Binding-site contacts:
Ligand atom O6 contacts residue THR719 of chain 1.G at 4.1 Å.
Ligand atom C8 contacts residue GLN926 of chain 1.G at 4.0 Å.
Ligand atom C3 contacts residue ASN717 of chain 1.G at 3.9 Å.
Ligand atom O5 contacts residue ASN717 of chain 1.G at 2.4 Å (h-bond).
Ligand atom O7 contacts residue ASN925 of chain 1.G at 4.4 Å.
Ligand atom C5 contacts residue LEU922 of chain 1.G at 4.0 Å (hydrophobic).
Ligand atom C8 contacts residue ASN925 of chain 1.G at 3.9 Å.
Ligand atom C6 contacts residue GLN926 of chain 1.G at 4.1 Å.
Ligand atom C2 contacts residue ASN717 of chain 1.G at 2.5 Å.
Ligand atom O5 contacts residue GLN1071 of chain 1.G at 4.3 Å.
Ligand atom N2 contacts residue LEU922 of chain 1.G at 4.3 Å.
Ligand atom C4 contacts residue ASN717 of chain 1.G at 4.3 Å.
Ligand atom C7 contacts residue LEU922 of chain 1.G at 3.6 Å (hydrophobic).
Ligand atom C1 contacts residue ASN717 of chain 1.G at 1.5 Å.
Ligand atom C1 contacts residue GLN1071 of chain 1.G at 4.3 Å.
Ligand atom O6 contacts residue GLN926 of chain 1.G at 3.1 Å (h-bond).
Ligand atom C1 contacts residue LEU922 of chain 1.G at 4.3 Å (hydrophobic).
Ligand atom C5 contacts residue GLN926 of chain 1.G at 4.1 Å.
Ligand atom C3 contacts residue LEU922 of chain 1.G at 4.3 Å (hydrophobic).
Ligand atom C5 contacts residue ASN717 of chain 1.G at 3.8 Å.
Ligand atom O7 contacts residue LEU922 of chain 1.G at 3.4 Å.
Ligand atom C4 contacts residue LEU922 of chain 1.G at 4.4 Å (hydrophobic).
Ligand atom C8 contacts residue LEU922 of chain 1.G at 3.6 Å (hydrophobic).
Ligand atom N2 contacts residue ASN717 of chain 1.G at 2.9 Å (h-bond).
Ligand atom O4 contacts residue LEU922 of chain 1.G at 3.8 Å.
Ligand atom O5 contacts residue GLN926 of chain 1.G at 4.4 Å.
Ligand atom C8 contacts residue ASN717 of chain 1.G at 4.3 Å.
Ligand atom O7 contacts residue ASN717 of chain 1.G at 3.0 Å (h-bond).
Ligand atom C7 contacts residue ASN717 of chain 1.G at 3.2 Å.
Ligand atom O7 contacts residue GLN1071 of chain 1.G at 3.9 Å.

A small-molecule ligand and the protein it binds are described below.
Small molecule (SMILES): CC(=O)N[C@H]1[C@H](O[C@H]2[C@H](O)[C@@H](NC(C)=O)CO[C@@H]2CO)O[C@H](CO)[C@@H](O)[C@@H]1O

Sequence of chain 1.G:
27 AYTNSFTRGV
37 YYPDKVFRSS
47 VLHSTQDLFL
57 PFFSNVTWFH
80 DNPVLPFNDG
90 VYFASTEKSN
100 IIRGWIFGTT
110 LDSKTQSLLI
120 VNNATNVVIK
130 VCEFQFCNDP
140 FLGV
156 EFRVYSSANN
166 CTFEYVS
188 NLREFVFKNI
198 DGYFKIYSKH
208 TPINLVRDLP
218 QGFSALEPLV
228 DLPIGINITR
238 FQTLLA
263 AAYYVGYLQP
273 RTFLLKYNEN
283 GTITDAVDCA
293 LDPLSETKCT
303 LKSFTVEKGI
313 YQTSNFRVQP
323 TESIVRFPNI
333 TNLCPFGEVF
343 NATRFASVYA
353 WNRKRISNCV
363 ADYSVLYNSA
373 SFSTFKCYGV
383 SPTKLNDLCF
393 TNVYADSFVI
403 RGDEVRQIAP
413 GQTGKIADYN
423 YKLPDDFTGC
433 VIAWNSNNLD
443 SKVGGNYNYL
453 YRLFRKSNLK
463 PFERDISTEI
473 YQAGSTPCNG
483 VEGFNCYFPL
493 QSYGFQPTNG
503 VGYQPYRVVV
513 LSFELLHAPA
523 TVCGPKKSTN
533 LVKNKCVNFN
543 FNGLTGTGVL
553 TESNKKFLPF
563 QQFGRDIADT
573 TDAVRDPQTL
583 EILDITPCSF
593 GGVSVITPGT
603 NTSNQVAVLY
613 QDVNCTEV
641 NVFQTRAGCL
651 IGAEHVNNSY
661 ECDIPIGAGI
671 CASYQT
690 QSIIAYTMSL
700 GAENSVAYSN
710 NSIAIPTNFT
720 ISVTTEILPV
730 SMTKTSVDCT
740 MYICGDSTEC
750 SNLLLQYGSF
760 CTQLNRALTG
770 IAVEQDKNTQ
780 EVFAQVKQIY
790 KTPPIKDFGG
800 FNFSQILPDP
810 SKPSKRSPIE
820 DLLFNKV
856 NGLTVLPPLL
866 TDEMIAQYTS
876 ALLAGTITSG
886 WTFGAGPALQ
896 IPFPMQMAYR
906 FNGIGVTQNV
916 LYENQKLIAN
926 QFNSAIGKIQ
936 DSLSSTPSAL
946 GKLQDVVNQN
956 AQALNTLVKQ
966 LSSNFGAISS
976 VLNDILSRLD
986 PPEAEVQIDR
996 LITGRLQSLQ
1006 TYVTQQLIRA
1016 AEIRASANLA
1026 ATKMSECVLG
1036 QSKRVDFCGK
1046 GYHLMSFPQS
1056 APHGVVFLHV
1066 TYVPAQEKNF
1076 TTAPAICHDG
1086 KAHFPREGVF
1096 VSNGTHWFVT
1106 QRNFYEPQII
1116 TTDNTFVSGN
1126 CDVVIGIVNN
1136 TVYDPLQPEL